Sequence of chain 3.A:
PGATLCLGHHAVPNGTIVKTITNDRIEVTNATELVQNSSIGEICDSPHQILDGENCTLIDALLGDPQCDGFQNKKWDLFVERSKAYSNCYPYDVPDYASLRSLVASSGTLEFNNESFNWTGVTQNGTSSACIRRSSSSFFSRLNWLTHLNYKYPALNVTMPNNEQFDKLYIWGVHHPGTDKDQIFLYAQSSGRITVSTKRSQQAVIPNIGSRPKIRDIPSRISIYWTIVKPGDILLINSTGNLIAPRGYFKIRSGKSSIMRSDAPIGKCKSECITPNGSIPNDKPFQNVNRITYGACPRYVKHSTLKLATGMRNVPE

Sequence of chain 3.B:
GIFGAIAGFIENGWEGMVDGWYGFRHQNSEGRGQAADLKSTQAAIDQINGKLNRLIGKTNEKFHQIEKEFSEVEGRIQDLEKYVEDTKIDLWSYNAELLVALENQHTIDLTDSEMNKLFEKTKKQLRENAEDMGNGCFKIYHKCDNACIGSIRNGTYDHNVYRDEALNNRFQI

This protein binds this small molecule.
Small molecule (SMILES): CC(=O)N[C@H]1[C@H](O[C@H]2[C@H](O)[C@@H](NC(C)=O)CO[C@@H]2CO)O[C@H](CO)[C@@H](O)[C@@H]1O

Binding-site contacts:
Ligand atom C4 contacts residue ASN279 of chain 3.A at 4.2 Å.
Ligand atom C8 contacts residue ASN279 of chain 3.A at 4.4 Å.
Ligand atom C1 contacts residue ASN279 of chain 3.A at 1.4 Å.
Ligand atom C8 contacts residue SER40 of chain 3.A at 4.5 Å.
Ligand atom C1 contacts residue ASN292 of chain 3.A at 4.0 Å.
Ligand atom C6 contacts residue ASN292 of chain 3.A at 3.9 Å.
Ligand atom C2 contacts residue VAL291 of chain 3.A at 4.0 Å (hydrophobic).
Ligand atom C8 contacts residue GLU69 of chain 3.B at 4.3 Å.
Ligand atom C5 contacts residue VAL291 of chain 3.A at 4.3 Å (hydrophobic).
Ligand atom C7 contacts residue ASN279 of chain 3.A at 3.2 Å.
Ligand atom O5 contacts residue ASN292 of chain 3.A at 3.6 Å.
Ligand atom C2 contacts residue ASN279 of chain 3.A at 2.4 Å.
Ligand atom C5 contacts residue ASN279 of chain 3.A at 3.6 Å.
Ligand atom C3 contacts residue ASN279 of chain 3.A at 3.8 Å.
Ligand atom C7 contacts residue VAL291 of chain 3.A at 4.4 Å (hydrophobic).
Ligand atom O5 contacts residue ASN279 of chain 3.A at 2.4 Å (h-bond).
Ligand atom C8 contacts residue VAL291 of chain 3.A at 4.3 Å (hydrophobic).
Ligand atom C5 contacts residue ASN292 of chain 3.A at 3.8 Å.
Ligand atom C1 contacts residue VAL291 of chain 3.A at 3.5 Å (hydrophobic).
Ligand atom C3 contacts residue VAL291 of chain 3.A at 4.2 Å (hydrophobic).
Ligand atom N2 contacts residue VAL291 of chain 3.A at 3.7 Å.
Ligand atom O5 contacts residue VAL291 of chain 3.A at 4.3 Å.
Ligand atom N2 contacts residue ASN279 of chain 3.A at 2.9 Å (h-bond).
Ligand atom O7 contacts residue ASN279 of chain 3.A at 3.1 Å (h-bond).
Ligand atom C8 contacts residue ASN39 of chain 3.A at 3.6 Å.